Binding-site contacts:
Ligand atom S02 contacts residue TRP16 of chain 1.A at 3.8 Å.
Ligand atom O03 contacts residue TRP16 of chain 1.A at 3.3 Å (h-bond).
Ligand atom S02 contacts residue GLY14 of chain 1.A at 3.6 Å.
Ligand atom S02 contacts residue SER15 of chain 1.A at 4.5 Å.
Ligand atom N05 contacts residue TRP16 of chain 1.A at 4.0 Å.
Ligand atom C10 contacts residue ASP265 of chain 1.A at 4.4 Å.
Ligand atom O03 contacts residue GLY14 of chain 1.A at 3.5 Å (h-bond).
Ligand atom C06 contacts residue TRP16 of chain 1.A at 3.8 Å (hydrophobic).
Ligand atom C12 contacts residue ASP265 of chain 1.A at 4.0 Å.
Ligand atom O15 contacts residue ARG268 of chain 1.A at 4.3 Å.
Ligand atom O04 contacts residue TRP16 of chain 1.A at 3.2 Å (h-bond).
Ligand atom O04 contacts residue GLY14 of chain 1.A at 3.2 Å.
Ligand atom O03 contacts residue ALA17 of chain 1.A at 3.2 Å (h-bond).
Ligand atom O03 contacts residue SER15 of chain 1.A at 4.1 Å.
Ligand atom C12 contacts residue TRP16 of chain 1.A at 4.4 Å (hydrophobic).
Ligand atom C01 contacts residue GLY14 of chain 1.A at 3.7 Å.
Ligand atom S02 contacts residue ALA17 of chain 1.A at 4.3 Å.
Ligand atom C09 contacts residue ASP265 of chain 1.A at 3.8 Å.
Ligand atom C12 contacts residue ALA264 of chain 1.A at 4.0 Å (hydrophobic).
Ligand atom C14 contacts residue ASP265 of chain 1.A at 2.4 Å.
Ligand atom C13 contacts residue ALA264 of chain 1.A at 4.1 Å (hydrophobic).
Ligand atom O15 contacts residue ASP265 of chain 1.A at 2.3 Å (salt-bridge).
Ligand atom C13 contacts residue ASP265 of chain 1.A at 2.7 Å.
Ligand atom O04 contacts residue SER15 of chain 1.A at 3.6 Å.

Sequence of chain 1.A:
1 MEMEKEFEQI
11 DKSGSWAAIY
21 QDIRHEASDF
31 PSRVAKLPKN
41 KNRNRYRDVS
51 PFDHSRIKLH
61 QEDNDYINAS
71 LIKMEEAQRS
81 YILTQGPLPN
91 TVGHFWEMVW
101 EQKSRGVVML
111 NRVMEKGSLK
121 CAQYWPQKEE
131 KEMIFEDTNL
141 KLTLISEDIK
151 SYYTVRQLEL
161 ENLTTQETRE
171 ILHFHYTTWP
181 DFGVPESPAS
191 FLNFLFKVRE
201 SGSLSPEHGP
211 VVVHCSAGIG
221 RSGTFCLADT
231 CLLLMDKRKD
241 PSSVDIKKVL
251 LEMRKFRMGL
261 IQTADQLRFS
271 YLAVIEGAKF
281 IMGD

A protein and the small-molecule ligand that binds it are described below.
Small molecule (SMILES): CS(=O)(=O)N1C[C@H](O)[C@H]2C[C@@H]1CC[C@H]2O